Sequence of chain 1.K:
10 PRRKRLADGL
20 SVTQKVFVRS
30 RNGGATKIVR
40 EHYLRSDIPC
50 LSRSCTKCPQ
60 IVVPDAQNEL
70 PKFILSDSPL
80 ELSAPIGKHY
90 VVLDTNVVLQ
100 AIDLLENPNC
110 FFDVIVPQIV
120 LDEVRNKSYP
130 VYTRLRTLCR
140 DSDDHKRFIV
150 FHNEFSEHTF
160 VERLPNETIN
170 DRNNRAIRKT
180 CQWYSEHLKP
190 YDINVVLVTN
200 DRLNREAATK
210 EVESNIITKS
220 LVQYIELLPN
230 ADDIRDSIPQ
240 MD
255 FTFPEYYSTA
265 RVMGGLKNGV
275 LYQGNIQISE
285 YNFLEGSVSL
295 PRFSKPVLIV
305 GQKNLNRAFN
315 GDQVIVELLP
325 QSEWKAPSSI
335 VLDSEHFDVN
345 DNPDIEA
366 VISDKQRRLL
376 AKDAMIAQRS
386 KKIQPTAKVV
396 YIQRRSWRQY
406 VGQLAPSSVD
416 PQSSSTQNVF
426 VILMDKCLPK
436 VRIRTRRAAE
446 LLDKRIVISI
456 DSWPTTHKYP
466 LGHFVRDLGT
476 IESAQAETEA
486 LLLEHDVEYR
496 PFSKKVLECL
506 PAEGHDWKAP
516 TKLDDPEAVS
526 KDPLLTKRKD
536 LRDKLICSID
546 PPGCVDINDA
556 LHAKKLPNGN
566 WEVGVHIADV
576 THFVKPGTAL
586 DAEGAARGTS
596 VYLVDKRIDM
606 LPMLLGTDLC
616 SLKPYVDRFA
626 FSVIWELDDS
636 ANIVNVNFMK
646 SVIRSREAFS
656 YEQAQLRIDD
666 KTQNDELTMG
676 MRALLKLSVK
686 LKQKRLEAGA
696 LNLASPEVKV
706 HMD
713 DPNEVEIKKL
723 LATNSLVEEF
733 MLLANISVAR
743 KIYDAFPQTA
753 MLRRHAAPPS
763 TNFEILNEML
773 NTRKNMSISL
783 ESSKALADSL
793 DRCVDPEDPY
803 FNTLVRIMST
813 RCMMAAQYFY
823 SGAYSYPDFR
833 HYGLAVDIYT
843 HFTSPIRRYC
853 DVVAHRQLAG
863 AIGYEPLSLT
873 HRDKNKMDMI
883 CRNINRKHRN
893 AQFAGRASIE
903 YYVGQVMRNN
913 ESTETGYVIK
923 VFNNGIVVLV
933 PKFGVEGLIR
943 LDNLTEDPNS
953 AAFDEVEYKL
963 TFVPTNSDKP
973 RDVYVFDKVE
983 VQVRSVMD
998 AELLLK

A protein and the small-molecule ligand that binds it are described below.
Small molecule (SMILES): Nc1ncnc2c1ncn2[C@@H]1O[C@H](CO[P](=O)(O)O[C@H]2[C@@H](O)[C@H](n3cnc4c(N)ncnc43)O[C@@H]2CO[P](=O)(O)O[C@H]2[C@@H](O)[C@H](n3cnc4c(N)ncnc43)O[C@@H]2CO[P](=O)(O)O[C@H]2[C@@H](O)[C@H](n3cnc4c(N)ncnc43)O[C@@H]2CO[P](=O)(O)O[C@H]2[C@@H](O)[C@H](n3ccc(=O)[nH]c3=O)O[C@@H]2CO[P](=O)(O)O[C@H]2[C@@H](O)[C@H](n3ccc(=O)[nH]c3=O)O[C@@H]2CO[P](=O)(O)O[C@H]2[C@@H](O)[C@H](n3ccc(=O)[nH]c3=O)O[C@@H]2COP(=O)=O)[C@@H](O)[C@H]1O

Sequence of chain 1.A:
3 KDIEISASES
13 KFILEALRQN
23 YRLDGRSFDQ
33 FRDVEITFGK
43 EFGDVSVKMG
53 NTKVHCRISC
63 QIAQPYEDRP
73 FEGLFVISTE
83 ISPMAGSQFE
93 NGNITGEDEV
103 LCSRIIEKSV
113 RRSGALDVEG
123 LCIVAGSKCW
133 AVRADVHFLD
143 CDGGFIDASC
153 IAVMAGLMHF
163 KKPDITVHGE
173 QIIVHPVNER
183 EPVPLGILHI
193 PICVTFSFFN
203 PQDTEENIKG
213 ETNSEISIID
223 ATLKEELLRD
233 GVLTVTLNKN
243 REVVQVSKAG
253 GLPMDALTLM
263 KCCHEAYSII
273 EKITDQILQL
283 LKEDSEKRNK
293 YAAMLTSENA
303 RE

Binding-site contacts:
Ligand atom O4 contacts residue ARG891 of chain 1.K at 2.5 Å (salt-bridge).
Ligand atom C5 contacts residue ARG898 of chain 1.K at 3.4 Å.
Ligand atom O4 contacts residue ARG813 of chain 1.K at 3.1 Å (salt-bridge).
Ligand atom P contacts residue ASP545 of chain 1.K at 3.3 Å.
Ligand atom C4 contacts residue ARG813 of chain 1.K at 3.3 Å.
Ligand atom OP1 contacts residue THR845 of chain 1.K at 2.2 Å (h-bond).
Ligand atom O3' contacts residue ASP554 of chain 1.K at 3.2 Å (salt-bridge).
Ligand atom C4 contacts residue ARG891 of chain 1.K at 3.2 Å.
Ligand atom OP1 contacts residue HIS843 of chain 1.K at 2.9 Å (h-bond).
Ligand atom OP1 contacts residue ALA817 of chain 1.K at 3.2 Å.
Ligand atom O4' contacts residue GLU730 of chain 1.K at 3.3 Å.
Ligand atom O3' contacts residue ASP545 of chain 1.K at 3.3 Å (salt-bridge).
Ligand atom OP1 contacts residue ARG755 of chain 1.K at 2.9 Å (salt-bridge).
Ligand atom OP2 contacts residue ASN553 of chain 1.K at 3.4 Å (h-bond).
Ligand atom O2 contacts residue THR812 of chain 1.K at 3.4 Å.
Ligand atom OP1 contacts residue ALA818 of chain 1.K at 3.1 Å (h-bond).
Ligand atom O5' contacts residue ASP545 of chain 1.K at 3.1 Å (salt-bridge).
Ligand atom OP1 contacts residue ASP551 of chain 1.K at 3.4 Å (salt-bridge).
Ligand atom O2' contacts residue ARG898 of chain 1.K at 2.8 Å (salt-bridge).
Ligand atom O4' contacts residue THR812 of chain 1.K at 3.1 Å (h-bond).
Ligand atom OP2 contacts residue ARG849 of chain 1.K at 3.2 Å (salt-bridge).
Ligand atom OP1 contacts residue ASN553 of chain 1.K at 2.6 Å (h-bond).
Ligand atom C5' contacts residue MET816 of chain 1.K at 3.4 Å (hydrophobic).
Ligand atom O3' contacts residue TYR841 of chain 1.K at 3.3 Å (h-bond).
Ligand atom OP2 contacts residue ALA817 of chain 1.K at 3.3 Å.
Ligand atom P contacts residue TYR841 of chain 1.K at 3.4 Å.
Ligand atom O5' contacts residue ASP551 of chain 1.K at 3.0 Å (salt-bridge).
Ligand atom C8 contacts residue ARG849 of chain 1.K at 3.4 Å.
Ligand atom C1' contacts residue TYR656 of chain 1.K at 3.3 Å (hydrophobic).
Ligand atom OP2 contacts residue HIS843 of chain 1.K at 3.3 Å (h-bond).
Ligand atom OP1 contacts residue ASP545 of chain 1.K at 2.9 Å (salt-bridge).
Ligand atom N7 contacts residue ARG849 of chain 1.K at 3.4 Å (salt-bridge).
Ligand atom O2' contacts residue TYR656 of chain 1.K at 2.9 Å (h-bond).
Ligand atom OP1 contacts residue HIS833 of chain 1.K at 3.0 Å (h-bond).
Ligand atom N7 contacts residue TYR597 of chain 1.K at 3.3 Å.
Ligand atom OP1 contacts residue ASP554 of chain 1.K at 2.9 Å (salt-bridge).
Ligand atom O2' contacts residue TYR597 of chain 1.K at 3.1 Å.
Ligand atom OP2 contacts residue ARG755 of chain 1.K at 3.3 Å (salt-bridge).
Ligand atom O2' contacts residue PRO546 of chain 1.K at 3.2 Å.
Ligand atom OP1 contacts residue TYR841 of chain 1.K at 2.3 Å (h-bond).